Binding-site contacts:
Ligand atom O2 contacts residue LYS81 of chain 1.B at 3.1 Å (salt-bridge).
Ligand atom C2 contacts residue ARG68 of chain 1.B at 3.8 Å.
Ligand atom O3 contacts residue ARG68 of chain 1.B at 2.9 Å (salt-bridge).
Ligand atom O6 contacts residue ARG68 of chain 1.B at 3.0 Å (salt-bridge).
Ligand atom C5 contacts residue GLU239 of chain 1.B at 3.8 Å.
Ligand atom C2 contacts residue LYS81 of chain 1.B at 3.8 Å.
Ligand atom C5 contacts residue GLU124 of chain 1.B at 3.7 Å.
Ligand atom O5 contacts residue GLU124 of chain 1.B at 3.8 Å.
Ligand atom O6 contacts residue GLU239 of chain 1.B at 2.8 Å (salt-bridge).
Ligand atom O3 contacts residue TRP186 of chain 1.B at 3.6 Å.
Ligand atom C3 contacts residue TRP126 of chain 1.B at 3.8 Å (hydrophobic).
Ligand atom O5 contacts residue GLU239 of chain 1.B at 2.9 Å (salt-bridge).
Ligand atom O1 contacts residue CYS142 of chain 1.B at 3.4 Å (h-bond).
Ligand atom C3 contacts residue TRP34 of chain 1.B at 3.8 Å (hydrophobic).
Ligand atom C4 contacts residue TRP83 of chain 1.B at 3.8 Å (hydrophobic).
Ligand atom C5 contacts residue TRP34 of chain 1.B at 3.8 Å (hydrophobic).
Ligand atom C1 contacts residue BGC2 of chain 1.F at 3.0 Å.
Ligand atom O2 contacts residue ASN32 of chain 1.B at 3.0 Å (h-bond).
Ligand atom O6 contacts residue TRP34 of chain 1.B at 2.9 Å (h-bond).
Ligand atom O6 contacts residue TRP186 of chain 1.B at 3.9 Å.
Ligand atom O1 contacts residue GLU124 of chain 1.B at 2.8 Å (salt-bridge).
Ligand atom C4 contacts residue TRP34 of chain 1.B at 3.9 Å (hydrophobic).
Ligand atom C2 contacts residue BGC2 of chain 1.F at 3.2 Å.
Ligand atom O3 contacts residue LYS81 of chain 1.B at 3.0 Å (salt-bridge).
Ligand atom C1 contacts residue TRP34 of chain 1.B at 3.7 Å (hydrophobic).
Ligand atom O3 contacts residue TRP83 of chain 1.B at 3.8 Å.
Ligand atom C1 contacts residue GLU124 of chain 1.B at 3.9 Å.
Ligand atom O4 contacts residue TRP126 of chain 1.B at 3.8 Å.
Ligand atom C6 contacts residue GLU239 of chain 1.B at 3.5 Å.
Ligand atom O6 contacts residue TYR73 of chain 1.B at 3.6 Å.
Ligand atom O2 contacts residue ARG68 of chain 1.B at 3.6 Å (salt-bridge).
Ligand atom C1 contacts residue GLU239 of chain 1.B at 3.8 Å.
Ligand atom C6 contacts residue TRP83 of chain 1.B at 3.8 Å (hydrophobic).
Ligand atom C6 contacts residue TRP34 of chain 1.B at 3.7 Å (hydrophobic).
Ligand atom O1 contacts residue MET144 of chain 1.B at 3.5 Å (h-bond).
Ligand atom C6 contacts residue TYR73 of chain 1.B at 3.6 Å (hydrophobic).
Ligand atom C1 contacts residue MET144 of chain 1.B at 3.9 Å (hydrophobic).
Ligand atom O5 contacts residue BGC2 of chain 1.F at 3.1 Å (h-bond).
Ligand atom O2 contacts residue TRP34 of chain 1.B at 3.9 Å.
Ligand atom O2 contacts residue TRP184 of chain 1.B at 3.9 Å.

Sequence of chain 1.B:
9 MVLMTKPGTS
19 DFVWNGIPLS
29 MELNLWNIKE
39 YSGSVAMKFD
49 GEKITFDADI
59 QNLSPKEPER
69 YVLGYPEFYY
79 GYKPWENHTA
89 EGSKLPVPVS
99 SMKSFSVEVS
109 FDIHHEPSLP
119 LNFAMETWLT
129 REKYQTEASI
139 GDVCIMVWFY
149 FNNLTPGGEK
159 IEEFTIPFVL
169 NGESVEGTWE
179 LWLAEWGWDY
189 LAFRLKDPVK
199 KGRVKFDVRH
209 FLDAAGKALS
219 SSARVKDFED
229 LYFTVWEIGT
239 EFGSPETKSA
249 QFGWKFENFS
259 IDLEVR

The protein below binds the small molecule below.
Small molecule (SMILES): OC[C@H]1O[C@@H](O[C@H]2[C@H](O)[C@@H](O)[C@@H](O)O[C@@H]2CO)[C@H](O)[C@@H](O)[C@@H]1O